Sequence of chain 22.C:
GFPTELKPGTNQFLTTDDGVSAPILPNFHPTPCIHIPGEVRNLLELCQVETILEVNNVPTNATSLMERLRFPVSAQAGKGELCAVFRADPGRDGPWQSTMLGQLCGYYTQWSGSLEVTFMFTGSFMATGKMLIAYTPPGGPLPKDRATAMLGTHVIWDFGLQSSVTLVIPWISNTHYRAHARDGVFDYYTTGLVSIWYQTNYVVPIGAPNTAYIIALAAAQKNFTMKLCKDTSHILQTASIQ

Sequence of chain 23.C:
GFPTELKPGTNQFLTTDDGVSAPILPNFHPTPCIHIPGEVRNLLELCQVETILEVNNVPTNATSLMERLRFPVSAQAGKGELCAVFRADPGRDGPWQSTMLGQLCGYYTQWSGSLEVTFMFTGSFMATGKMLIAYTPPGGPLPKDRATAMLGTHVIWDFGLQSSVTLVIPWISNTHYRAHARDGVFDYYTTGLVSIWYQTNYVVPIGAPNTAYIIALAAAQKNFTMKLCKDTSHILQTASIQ

Binding-site contacts:
Ligand atom CAN contacts residue PHE135 of chain 22.A at 3.4 Å (hydrophobic).
Ligand atom CAS contacts residue ASN228 of chain 22.A at 3.8 Å.
Ligand atom NBE contacts residue TRP203 of chain 22.A at 3.8 Å.
Ligand atom CAJ contacts residue PHE135 of chain 22.A at 3.1 Å (hydrophobic).
Ligand atom CAL contacts residue THR114 of chain 22.A at 3.8 Å.
Ligand atom OAD contacts residue ASP112 of chain 22.A at 3.4 Å.
Ligand atom OAW contacts residue MET195 of chain 22.A at 3.5 Å.
Ligand atom CAS contacts residue TYR201 of chain 22.A at 3.7 Å (hydrophobic).
Ligand atom CAJ contacts residue VAL192 of chain 22.A at 3.7 Å (hydrophobic).
Ligand atom CAR contacts residue TYR201 of chain 22.A at 3.2 Å (hydrophobic).
Ligand atom CAF contacts residue TRP203 of chain 22.A at 3.7 Å (hydrophobic).
Ligand atom CAF contacts residue GLN202 of chain 22.A at 3.5 Å.
Ligand atom OAW contacts residue ILE111 of chain 22.A at 3.2 Å.
Ligand atom NAC contacts residue THR114 of chain 22.A at 3.1 Å (h-bond).
Ligand atom CAM contacts residue PRO177 of chain 22.A at 3.6 Å (hydrophobic).
Ligand atom CAA contacts residue TYR153 of chain 22.A at 3.9 Å (hydrophobic).
Ligand atom OAV contacts residue VAL190 of chain 22.A at 3.9 Å.
Ligand atom CAZ contacts residue VAL192 of chain 22.A at 3.6 Å (hydrophobic).
Ligand atom CAQ contacts residue ILE113 of chain 22.A at 3.9 Å (hydrophobic).
Ligand atom CAA contacts residue VAL179 of chain 22.A at 3.1 Å (hydrophobic).
Ligand atom NAT contacts residue PHE155 of chain 22.A at 3.6 Å.
Ligand atom CAY contacts residue THR114 of chain 22.A at 3.8 Å.
Ligand atom CAB contacts residue PHE135 of chain 22.A at 3.8 Å (hydrophobic).
Ligand atom CAK contacts residue PHE155 of chain 22.A at 2.9 Å (hydrophobic).
Ligand atom NAC contacts residue ALA275 of chain 22.A at 3.5 Å.
Ligand atom CAI contacts residue PHE155 of chain 22.A at 3.1 Å (hydrophobic).
Ligand atom CAA contacts residue SER178 of chain 22.A at 3.5 Å.
Ligand atom OAD contacts residue ILE113 of chain 22.A at 3.1 Å (h-bond).
Ligand atom CAM contacts residue PHE155 of chain 22.A at 3.8 Å (hydrophobic).
Ligand atom CBA contacts residue ILE111 of chain 22.A at 3.7 Å (hydrophobic).
Ligand atom CBB contacts residue ASN228 of chain 22.A at 3.7 Å.
Ligand atom CAR contacts residue ASN228 of chain 22.A at 3.7 Å.
Ligand atom CAG contacts residue GLN202 of chain 22.A at 3.5 Å.
Ligand atom CAB contacts residue PHE131 of chain 22.A at 3.8 Å (hydrophobic).
Ligand atom CAH contacts residue PHE135 of chain 22.A at 3.4 Å (hydrophobic).
Ligand atom CAE contacts residue PHE137 of chain 22.A at 3.9 Å (hydrophobic).
Ligand atom CAA contacts residue PRO177 of chain 22.A at 3.5 Å (hydrophobic).
Ligand atom CAH contacts residue VAL192 of chain 22.A at 3.5 Å (hydrophobic).
Ligand atom CAF contacts residue ASN228 of chain 22.A at 3.8 Å.
Ligand atom CAG contacts residue ASN228 of chain 22.A at 3.3 Å.

A small-molecule ligand and the protein it binds are described below.
Small molecule (SMILES): CCO/N=C/c1ccc(OCC[C@@H](C)CCN2CCN(c3ccnc(N)c3)C2=O)cc1

Sequence of chain 22.A:
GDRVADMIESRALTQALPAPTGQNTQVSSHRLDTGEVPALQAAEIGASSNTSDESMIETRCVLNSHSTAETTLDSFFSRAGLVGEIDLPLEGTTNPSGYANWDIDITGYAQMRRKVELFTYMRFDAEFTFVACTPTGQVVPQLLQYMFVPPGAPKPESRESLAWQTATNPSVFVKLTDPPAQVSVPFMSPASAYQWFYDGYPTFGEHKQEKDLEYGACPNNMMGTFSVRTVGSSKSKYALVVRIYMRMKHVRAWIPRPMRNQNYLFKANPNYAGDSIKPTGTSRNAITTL